Sequence of chain 1.A:
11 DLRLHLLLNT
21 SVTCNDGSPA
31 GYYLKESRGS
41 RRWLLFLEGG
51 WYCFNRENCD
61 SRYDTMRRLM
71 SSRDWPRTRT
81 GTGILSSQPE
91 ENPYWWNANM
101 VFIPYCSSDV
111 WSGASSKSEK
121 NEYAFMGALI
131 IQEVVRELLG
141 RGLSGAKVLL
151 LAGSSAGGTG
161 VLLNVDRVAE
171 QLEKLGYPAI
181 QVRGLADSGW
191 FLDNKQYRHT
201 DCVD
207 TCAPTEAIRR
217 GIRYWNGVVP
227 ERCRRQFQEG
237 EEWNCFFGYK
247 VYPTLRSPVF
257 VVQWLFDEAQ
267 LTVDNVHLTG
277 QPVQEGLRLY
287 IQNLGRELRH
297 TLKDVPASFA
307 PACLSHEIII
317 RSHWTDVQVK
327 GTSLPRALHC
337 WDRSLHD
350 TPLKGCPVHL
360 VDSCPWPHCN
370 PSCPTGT

This small molecule binds to this protein.
Small molecule (SMILES): CC(=O)n1cc(Cl)c2c(Cl)c(C)ccc21

Binding-site contacts:
Ligand atom C12 contacts residue PHE191 of chain 1.A at 3.3 Å (hydrophobic).
Ligand atom C13 contacts residue LEU192 of chain 1.A at 4.2 Å (hydrophobic).
Ligand atom C01 contacts residue TRP51 of chain 1.A at 3.8 Å (hydrophobic).
Ligand atom C05 contacts residue PHE191 of chain 1.A at 3.8 Å (hydrophobic).
Ligand atom O03 contacts residue TYR52 of chain 1.A at 4.3 Å.
Ligand atom CL15 contacts residue PHE242 of chain 1.A at 4.0 Å.
Ligand atom C09 contacts residue VAL269 of chain 1.A at 4.3 Å (hydrophobic).
Ligand atom C05 contacts residue ALA156 of chain 1.A at 4.3 Å (hydrophobic).
Ligand atom C10 contacts residue PHE191 of chain 1.A at 3.6 Å (hydrophobic).
Ligand atom C10 contacts residue VAL269 of chain 1.A at 3.7 Å (hydrophobic).
Ligand atom C06 contacts residue TYR52 of chain 1.A at 4.1 Å (hydrophobic).
Ligand atom O03 contacts residue ALA156 of chain 1.A at 3.5 Å.
Ligand atom C11 contacts residue PHE191 of chain 1.A at 3.6 Å (hydrophobic).
Ligand atom CL15 contacts residue ILE214 of chain 1.A at 3.9 Å.
Ligand atom O03 contacts residue TRP51 of chain 1.A at 3.3 Å.
Ligand atom C05 contacts residue THR159 of chain 1.A at 4.3 Å.
Ligand atom C02 contacts residue TRP51 of chain 1.A at 3.8 Å (hydrophobic).
Ligand atom C01 contacts residue ALA265 of chain 1.A at 3.8 Å (hydrophobic).
Ligand atom C13 contacts residue PHE243 of chain 1.A at 4.0 Å (hydrophobic).
Ligand atom C11 contacts residue TRP51 of chain 1.A at 3.7 Å (hydrophobic).
Ligand atom C08 contacts residue PHE191 of chain 1.A at 3.4 Å (hydrophobic).
Ligand atom C13 contacts residue VAL269 of chain 1.A at 3.8 Å (hydrophobic).
Ligand atom C01 contacts residue PHE191 of chain 1.A at 4.0 Å (hydrophobic).
Ligand atom C13 contacts residue PRO210 of chain 1.A at 3.4 Å (hydrophobic).
Ligand atom N04 contacts residue PHE191 of chain 1.A at 3.6 Å.
Ligand atom C02 contacts residue ALA156 of chain 1.A at 4.2 Å (hydrophobic).
Ligand atom CL15 contacts residue THR159 of chain 1.A at 3.9 Å.
Ligand atom C07 contacts residue PHE191 of chain 1.A at 3.3 Å (hydrophobic).
Ligand atom CL14 contacts residue PHE243 of chain 1.A at 3.4 Å.
Ligand atom C13 contacts residue PHE191 of chain 1.A at 3.5 Å (hydrophobic).
Ligand atom C05 contacts residue TYR52 of chain 1.A at 3.9 Å (hydrophobic).
Ligand atom N04 contacts residue TYR52 of chain 1.A at 4.1 Å.
Ligand atom C06 contacts residue THR159 of chain 1.A at 4.2 Å.
Ligand atom C12 contacts residue TRP51 of chain 1.A at 4.3 Å (hydrophobic).
Ligand atom C06 contacts residue PHE191 of chain 1.A at 3.8 Å (hydrophobic).
Ligand atom C11 contacts residue VAL269 of chain 1.A at 4.2 Å (hydrophobic).
Ligand atom C02 contacts residue PHE191 of chain 1.A at 4.2 Å (hydrophobic).
Ligand atom C09 contacts residue PHE191 of chain 1.A at 3.4 Å (hydrophobic).
Ligand atom CL15 contacts residue VAL110 of chain 1.A at 4.0 Å.
Ligand atom CL14 contacts residue PHE191 of chain 1.A at 4.0 Å.